The small molecule below binds the protein below.
Small molecule (SMILES): CN(C)c1nc(N)nc2[nH]c(-c3ccccc3)c(-c3ccccc3)c12

Sequence of chain 1.C:
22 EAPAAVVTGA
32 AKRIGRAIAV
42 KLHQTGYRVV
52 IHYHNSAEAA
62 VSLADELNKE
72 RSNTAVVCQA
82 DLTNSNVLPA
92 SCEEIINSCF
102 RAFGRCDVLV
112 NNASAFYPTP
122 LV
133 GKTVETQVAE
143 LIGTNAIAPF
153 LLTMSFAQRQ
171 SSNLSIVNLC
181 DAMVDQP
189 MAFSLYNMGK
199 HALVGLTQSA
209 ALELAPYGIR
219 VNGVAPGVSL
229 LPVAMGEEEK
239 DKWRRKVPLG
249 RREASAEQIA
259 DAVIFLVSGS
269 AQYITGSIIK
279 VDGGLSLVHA

Binding-site contacts:
Ligand atom NAP contacts residue NAP1 of chain 1.I at 3.5 Å.
Ligand atom C2 contacts residue PHE117 of chain 1.C at 3.5 Å (hydrophobic).
Ligand atom NAY contacts residue ARG34 of chain 1.C at 3.8 Å.
Ligand atom C2 contacts residue NAP1 of chain 1.I at 3.2 Å.
Ligand atom CAJ contacts residue NAP1 of chain 1.I at 3.8 Å.
Ligand atom CAG contacts residue CSX188 of chain 1.C at 3.1 Å.
Ligand atom NAP contacts residue PHE117 of chain 1.C at 3.5 Å.
Ligand atom CAI contacts residue VAL226 of chain 1.C at 3.8 Å (hydrophobic).
Ligand atom N3 contacts residue PHE117 of chain 1.C at 3.7 Å.
Ligand atom C4 contacts residue NAP1 of chain 1.I at 3.7 Å.
Ligand atom N3 contacts residue NAP1 of chain 1.I at 2.8 Å (h-bond).
Ligand atom CAT contacts residue NAP1 of chain 1.I at 3.4 Å.
Ligand atom N1 contacts residue PHE117 of chain 1.C at 3.8 Å.
Ligand atom CAR contacts residue NAP1 of chain 1.I at 3.6 Å.
Ligand atom NAC contacts residue NAP1 of chain 1.I at 2.9 Å (h-bond).
Ligand atom CAB contacts residue NAP1 of chain 1.I at 3.1 Å.
Ligand atom CAV contacts residue PHE117 of chain 1.C at 3.7 Å (hydrophobic).
Ligand atom NAY contacts residue NAP1 of chain 1.I at 3.6 Å.
Ligand atom NAP contacts residue TYR194 of chain 1.C at 2.8 Å (h-bond).
Ligand atom CAD contacts residue CSX188 of chain 1.C at 3.5 Å.
Ligand atom CAT contacts residue PHE117 of chain 1.C at 3.6 Å (hydrophobic).
Ligand atom C2 contacts residue SER115 of chain 1.C at 3.7 Å.
Ligand atom CAF contacts residue GLY225 of chain 1.C at 3.6 Å.
Ligand atom C6 contacts residue NAP1 of chain 1.I at 3.6 Å.
Ligand atom C4 contacts residue TYR194 of chain 1.C at 3.5 Å (hydrophobic).
Ligand atom NAC contacts residue SER115 of chain 1.C at 2.8 Å (h-bond).
Ligand atom CAE contacts residue LEU229 of chain 1.C at 3.5 Å (hydrophobic).
Ligand atom CAE contacts residue PRO230 of chain 1.C at 3.8 Å (hydrophobic).
Ligand atom CAI contacts residue LEU229 of chain 1.C at 3.4 Å (hydrophobic).
Ligand atom CAK contacts residue CSX188 of chain 1.C at 3.6 Å.
Ligand atom CAL contacts residue PHE117 of chain 1.C at 3.6 Å (hydrophobic).
Ligand atom C4 contacts residue PHE117 of chain 1.C at 3.4 Å (hydrophobic).
Ligand atom N3 contacts residue TYR194 of chain 1.C at 3.5 Å (h-bond).
Ligand atom N1 contacts residue NAP1 of chain 1.I at 2.7 Å (h-bond).
Ligand atom NAC contacts residue PHE117 of chain 1.C at 3.7 Å.
Ligand atom CAB contacts residue ARG34 of chain 1.C at 3.2 Å.
Ligand atom CAJ contacts residue GLY225 of chain 1.C at 3.6 Å.
Ligand atom CAA contacts residue PRO230 of chain 1.C at 3.4 Å (hydrophobic).
Ligand atom CAK contacts residue TYR194 of chain 1.C at 3.7 Å (hydrophobic).
Ligand atom CAM contacts residue NAP1 of chain 1.I at 3.1 Å.